Binding-site contacts:
Ligand atom CB contacts residue THR16 of chain 35.B at 4.2 Å.
Ligand atom CD2 contacts residue VAL32 of chain 35.B at 3.9 Å (hydrophobic).
Ligand atom C contacts residue ARG18 of chain 35.B at 3.8 Å.
Ligand atom CB contacts residue LEU15 of chain 35.B at 4.1 Å (hydrophobic).
Ligand atom CA contacts residue THR16 of chain 35.B at 3.6 Å.
Ligand atom C contacts residue ARG18 of chain 35.B at 4.1 Å.
Ligand atom CG contacts residue THR16 of chain 35.B at 4.0 Å.
Ligand atom CG contacts residue ILE14 of chain 35.B at 4.2 Å (hydrophobic).
Ligand atom CG contacts residue THR17 of chain 35.B at 4.3 Å.
Ligand atom CB contacts residue ILE14 of chain 35.B at 4.1 Å (hydrophobic).
Ligand atom CD1 contacts residue THR16 of chain 35.B at 3.1 Å.
Ligand atom C contacts residue ILE14 of chain 35.B at 4.2 Å (hydrophobic).
Ligand atom C contacts residue ILE14 of chain 35.B at 3.4 Å (hydrophobic).
Ligand atom CA contacts residue ASP12 of chain 35.B at 3.7 Å.
Ligand atom C contacts residue ILE14 of chain 35.B at 3.6 Å (hydrophobic).
Ligand atom CD1 contacts residue ILE14 of chain 35.B at 3.6 Å (hydrophobic).
Ligand atom N contacts residue ASP12 of chain 35.B at 4.1 Å.
Ligand atom CA contacts residue ILE14 of chain 35.B at 3.3 Å (hydrophobic).
Ligand atom C contacts residue THR16 of chain 35.B at 3.7 Å.
Ligand atom CA contacts residue ARG18 of chain 35.B at 3.8 Å.
Ligand atom O contacts residue ILE14 of chain 35.B at 3.5 Å (h-bond).
Ligand atom N contacts residue ILE14 of chain 35.B at 3.5 Å.
Ligand atom CD2 contacts residue ASP106 of chain 35.B at 4.1 Å.
Ligand atom CD1 contacts residue ASP12 of chain 35.B at 3.8 Å.
Ligand atom O contacts residue LEU15 of chain 35.B at 3.5 Å.
Ligand atom CE1 contacts residue ASP12 of chain 35.B at 3.5 Å.
Ligand atom O contacts residue ARG18 of chain 35.B at 3.6 Å (salt-bridge).
Ligand atom CD1 contacts residue TYR34 of chain 35.B at 3.0 Å (hydrophobic).
Ligand atom CD2 contacts residue THR17 of chain 35.B at 3.7 Å.
Ligand atom O contacts residue ARG18 of chain 35.B at 3.0 Å (salt-bridge).
Ligand atom N contacts residue THR16 of chain 35.B at 2.9 Å (h-bond).
Ligand atom O contacts residue ILE14 of chain 35.B at 3.1 Å.
Ligand atom C contacts residue THR16 of chain 35.B at 4.2 Å.
Ligand atom CB contacts residue ARG18 of chain 35.B at 4.2 Å.
Ligand atom O contacts residue THR16 of chain 35.B at 3.1 Å (h-bond).
Ligand atom CA contacts residue ILE14 of chain 35.B at 4.0 Å (hydrophobic).
Ligand atom N contacts residue ILE14 of chain 35.B at 3.0 Å (h-bond).
Ligand atom O contacts residue THR17 of chain 35.B at 3.8 Å.
Ligand atom CD2 contacts residue HIS157 of chain 35.B at 3.7 Å.
Ligand atom CB contacts residue THR17 of chain 35.B at 4.0 Å.

Sequence of chain 35.B:
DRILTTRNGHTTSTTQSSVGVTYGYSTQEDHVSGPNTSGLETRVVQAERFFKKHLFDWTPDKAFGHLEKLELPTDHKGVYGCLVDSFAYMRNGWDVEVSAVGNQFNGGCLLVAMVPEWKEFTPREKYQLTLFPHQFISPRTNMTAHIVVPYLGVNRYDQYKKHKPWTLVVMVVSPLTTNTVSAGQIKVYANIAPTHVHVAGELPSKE

This small molecule binds to this protein.
Small molecule (SMILES): CC(C)C[C@H](NC(=O)[C@H](C)NC(=O)CNC(=O)[C@@H](N)Cc1ccccc1)C(=O)N[C@@H](CC(C)C)C(=O)N[C@@H](C)C(=O)O